Sequence of chain 1.A:
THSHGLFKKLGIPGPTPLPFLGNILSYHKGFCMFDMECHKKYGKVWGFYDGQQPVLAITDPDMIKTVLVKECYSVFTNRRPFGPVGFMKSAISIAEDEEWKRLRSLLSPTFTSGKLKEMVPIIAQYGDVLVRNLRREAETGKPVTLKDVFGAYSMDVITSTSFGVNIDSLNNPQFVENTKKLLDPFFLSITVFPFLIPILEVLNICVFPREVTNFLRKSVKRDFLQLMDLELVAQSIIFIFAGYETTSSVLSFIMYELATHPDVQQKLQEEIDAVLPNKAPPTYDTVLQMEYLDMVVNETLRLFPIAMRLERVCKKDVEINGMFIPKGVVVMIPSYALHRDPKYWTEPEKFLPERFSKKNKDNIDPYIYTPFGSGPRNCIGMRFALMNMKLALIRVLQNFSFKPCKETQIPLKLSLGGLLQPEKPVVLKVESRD

A small-molecule ligand and the protein it binds are described below.
Small molecule (SMILES): CC(C)(C)OC(=O)N[C@@H](Cc1ccncc1)C(=O)/N=C\c1ccc2-c3ccccn3->[Ir+]34(c5cc(F)cc(F)c5-c5ccccn->35)(c3cc(F)cc(F)c3-c3ccccn->43)<-n2c1

Binding-site contacts:
Ligand atom F24 contacts residue PRO90 of chain 1.A at 3.6 Å.
Ligand atom C18 contacts residue PHE88 of chain 1.A at 3.6 Å (hydrophobic).
Ligand atom C60 contacts residue HEM1 of chain 1.B at 3.7 Å.
Ligand atom C14 contacts residue PHE200 of chain 1.A at 4.0 Å (hydrophobic).
Ligand atom C28 contacts residue ILE100 of chain 1.A at 4.0 Å (hydrophobic).
Ligand atom C35 contacts residue PHE221 of chain 1.A at 3.9 Å (hydrophobic).
Ligand atom N53 contacts residue HEM1 of chain 1.B at 1.9 Å.
Ligand atom C47 contacts residue THR289 of chain 1.A at 3.6 Å.
Ligand atom C11 contacts residue PHE200 of chain 1.A at 3.3 Å (hydrophobic).
Ligand atom C21 contacts residue PHE88 of chain 1.A at 3.4 Å (hydrophobic).
Ligand atom C32 contacts residue VAL220 of chain 1.A at 3.5 Å (hydrophobic).
Ligand atom C51 contacts residue HEM1 of chain 1.B at 4.0 Å.
Ligand atom C31 contacts residue PHE221 of chain 1.A at 3.7 Å (hydrophobic).
Ligand atom C59 contacts residue SER99 of chain 1.A at 3.9 Å.
Ligand atom C47 contacts residue ALA285 of chain 1.A at 4.0 Å (hydrophobic).
Ligand atom C15 contacts residue PHE200 of chain 1.A at 3.8 Å (hydrophobic).
Ligand atom F24 contacts residue PHE88 of chain 1.A at 3.0 Å.
Ligand atom C42 contacts residue LEU462 of chain 1.A at 3.9 Å (hydrophobic).
Ligand atom F08 contacts residue PHE88 of chain 1.A at 3.8 Å.
Ligand atom C29 contacts residue MET94 of chain 1.A at 4.0 Å (hydrophobic).
Ligand atom C49 contacts residue HEM1 of chain 1.B at 2.8 Å.
Ligand atom C50 contacts residue HEM1 of chain 1.B at 4.0 Å.
Ligand atom C46 contacts residue THR289 of chain 1.A at 3.5 Å.
Ligand atom O58 contacts residue SER99 of chain 1.A at 3.1 Å (h-bond).
Ligand atom C26 contacts residue PHE221 of chain 1.A at 3.7 Å (hydrophobic).
Ligand atom C18 contacts residue GLY89 of chain 1.A at 3.4 Å.
Ligand atom C49 contacts residue ALA285 of chain 1.A at 3.5 Å (hydrophobic).
Ligand atom C35 contacts residue VAL220 of chain 1.A at 3.2 Å (hydrophobic).
Ligand atom C52 contacts residue HEM1 of chain 1.B at 2.8 Å.
Ligand atom C59 contacts residue ARG85 of chain 1.A at 4.1 Å.
Ligand atom C29 contacts residue ILE100 of chain 1.A at 3.4 Å (hydrophobic).
Ligand atom C29 contacts residue PHE221 of chain 1.A at 3.7 Å (hydrophobic).
Ligand atom C51 contacts residue THR289 of chain 1.A at 3.4 Å.
Ligand atom C21 contacts residue GLY89 of chain 1.A at 4.0 Å.
Ligand atom C14 contacts residue ASP197 of chain 1.A at 3.7 Å.
Ligand atom C39 contacts residue PHE284 of chain 1.A at 3.7 Å (hydrophobic).
Ligand atom C50 contacts residue ALA285 of chain 1.A at 3.3 Å (hydrophobic).
Ligand atom C51 contacts residue ILE349 of chain 1.A at 4.0 Å (hydrophobic).
Ligand atom F24 contacts residue GLY89 of chain 1.A at 3.6 Å.
Ligand atom C34 contacts residue PHE284 of chain 1.A at 3.9 Å (hydrophobic).